This protein binds this small molecule.
Small molecule (SMILES): O=P(O)(O)OC[C@H]1O[C@](O)(COP(=O)(O)O)[C@@H](O)[C@@H]1O

Sequence of chain 1.H:
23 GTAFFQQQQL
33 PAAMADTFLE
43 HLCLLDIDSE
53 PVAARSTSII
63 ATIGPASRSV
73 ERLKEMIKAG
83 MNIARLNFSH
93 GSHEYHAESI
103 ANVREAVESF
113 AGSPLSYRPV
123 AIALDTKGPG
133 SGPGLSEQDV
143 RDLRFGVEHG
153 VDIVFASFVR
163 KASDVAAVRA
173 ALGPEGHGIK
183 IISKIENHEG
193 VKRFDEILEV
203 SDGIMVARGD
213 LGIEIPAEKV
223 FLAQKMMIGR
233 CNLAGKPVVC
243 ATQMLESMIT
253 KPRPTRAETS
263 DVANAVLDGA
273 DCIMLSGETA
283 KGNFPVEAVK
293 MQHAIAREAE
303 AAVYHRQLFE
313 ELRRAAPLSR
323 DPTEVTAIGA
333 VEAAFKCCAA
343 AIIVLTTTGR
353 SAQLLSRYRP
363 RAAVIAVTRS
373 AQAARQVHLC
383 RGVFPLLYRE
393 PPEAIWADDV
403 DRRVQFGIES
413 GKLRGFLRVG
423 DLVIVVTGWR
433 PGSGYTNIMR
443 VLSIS

Binding-site contacts:
Ligand atom C5 contacts residue GLY434 of chain 1.H at 3.4 Å.
Ligand atom C6 contacts residue SER353 of chain 1.H at 3.7 Å.
Ligand atom O4 contacts residue THR438 of chain 1.H at 3.5 Å (h-bond).
Ligand atom O5P contacts residue SER435 of chain 1.H at 3.2 Å (h-bond).
Ligand atom C6 contacts residue LEU347 of chain 1.H at 3.7 Å (hydrophobic).
Ligand atom O2P contacts residue ARG405 of chain 1.H at 2.7 Å (salt-bridge).
Ligand atom O3 contacts residue ARG432 of chain 1.H at 2.7 Å (salt-bridge).
Ligand atom O3 contacts residue GLY430 of chain 1.H at 3.1 Å.
Ligand atom O6 contacts residue THR349 of chain 1.H at 3.0 Å (h-bond).
Ligand atom O4P contacts residue THR348 of chain 1.H at 2.6 Å (h-bond).
Ligand atom O1P contacts residue ARG405 of chain 1.H at 2.8 Å (salt-bridge).
Ligand atom O5P contacts residue SER353 of chain 1.H at 3.5 Å (h-bond).
Ligand atom O5P contacts residue GLY436 of chain 1.H at 2.9 Å (h-bond).
Ligand atom O6P contacts residue THR348 of chain 1.H at 3.6 Å.
Ligand atom P2 contacts residue SER353 of chain 1.H at 3.5 Å.
Ligand atom C4 contacts residue GLY434 of chain 1.H at 3.3 Å.
Ligand atom P2 contacts residue THR349 of chain 1.H at 3.7 Å.
Ligand atom O6 contacts residue THR348 of chain 1.H at 3.6 Å.
Ligand atom C3 contacts residue GLY434 of chain 1.H at 3.5 Å.
Ligand atom O6P contacts residue THR350 of chain 1.H at 2.6 Å (h-bond).
Ligand atom O3P contacts residue PRO433 of chain 1.H at 3.5 Å.
Ligand atom O4 contacts residue GLY434 of chain 1.H at 2.5 Å (h-bond).
Ligand atom O5 contacts residue LEU347 of chain 1.H at 3.8 Å.
Ligand atom O4 contacts residue GLY436 of chain 1.H at 3.7 Å.
Ligand atom P1 contacts residue ARG405 of chain 1.H at 3.6 Å.
Ligand atom P2 contacts residue THR348 of chain 1.H at 3.5 Å.
Ligand atom P2 contacts residue THR350 of chain 1.H at 3.8 Å.
Ligand atom O6P contacts residue THR349 of chain 1.H at 3.3 Å (h-bond).
Ligand atom O2 contacts residue GLY430 of chain 1.H at 3.5 Å (h-bond).
Ligand atom O1P contacts residue TRP398 of chain 1.H at 2.7 Å (h-bond).
Ligand atom O3 contacts residue TRP398 of chain 1.H at 3.6 Å.
Ligand atom O3P contacts residue GLY434 of chain 1.H at 2.8 Å (h-bond).
Ligand atom O4P contacts residue SER353 of chain 1.H at 2.6 Å (h-bond).
Ligand atom O1 contacts residue GLY434 of chain 1.H at 3.7 Å.
Ligand atom O2 contacts residue LEU347 of chain 1.H at 3.5 Å.
Ligand atom O4 contacts residue TYR437 of chain 1.H at 2.9 Å (h-bond).
Ligand atom C6 contacts residue THR438 of chain 1.H at 3.4 Å.
Ligand atom C3 contacts residue ARG432 of chain 1.H at 3.2 Å.
Ligand atom O6P contacts residue SER435 of chain 1.H at 2.8 Å (h-bond).
Ligand atom P2 contacts residue SER435 of chain 1.H at 3.5 Å.